The small molecule below binds the protein below.
Small molecule (SMILES): CC(=O)N[C@@H]1[C@@H](O)[C@H](O)[C@@H](CO)O[C@H]1O

Sequence of chain 1.E:
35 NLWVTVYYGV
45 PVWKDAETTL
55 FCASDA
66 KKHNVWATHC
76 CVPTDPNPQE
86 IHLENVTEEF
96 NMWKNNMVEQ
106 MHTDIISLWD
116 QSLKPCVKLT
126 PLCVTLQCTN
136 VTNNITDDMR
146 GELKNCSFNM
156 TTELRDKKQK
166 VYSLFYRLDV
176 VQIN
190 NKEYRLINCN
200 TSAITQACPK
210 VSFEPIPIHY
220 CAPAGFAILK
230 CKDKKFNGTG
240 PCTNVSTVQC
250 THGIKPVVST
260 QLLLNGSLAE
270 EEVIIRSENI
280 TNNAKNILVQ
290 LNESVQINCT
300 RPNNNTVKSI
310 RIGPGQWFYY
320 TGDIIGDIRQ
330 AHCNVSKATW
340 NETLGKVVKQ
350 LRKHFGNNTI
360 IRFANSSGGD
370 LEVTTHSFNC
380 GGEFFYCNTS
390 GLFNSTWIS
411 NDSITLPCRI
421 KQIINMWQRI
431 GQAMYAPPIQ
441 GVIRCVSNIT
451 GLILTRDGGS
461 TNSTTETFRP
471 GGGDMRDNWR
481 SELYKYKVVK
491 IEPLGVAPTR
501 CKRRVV

Binding-site contacts:
Ligand atom O7 contacts residue ASN236 of chain 1.E at 3.7 Å.
Ligand atom O3 contacts residue GLY239 of chain 1.E at 4.3 Å.
Ligand atom O3 contacts residue THR238 of chain 1.E at 3.0 Å (h-bond).
Ligand atom C2 contacts residue ASN236 of chain 1.E at 2.7 Å.
Ligand atom C7 contacts residue ASN236 of chain 1.E at 3.5 Å.
Ligand atom C8 contacts residue PHE235 of chain 1.E at 4.1 Å (hydrophobic).
Ligand atom C1 contacts residue ASN236 of chain 1.E at 1.5 Å.
Ligand atom N2 contacts residue GLY239 of chain 1.E at 4.2 Å.
Ligand atom N2 contacts residue THR238 of chain 1.E at 3.0 Å (h-bond).
Ligand atom C8 contacts residue PRO240 of chain 1.E at 3.6 Å (hydrophobic).
Ligand atom O5 contacts residue ASN236 of chain 1.E at 2.5 Å (h-bond).
Ligand atom C3 contacts residue THR238 of chain 1.E at 3.7 Å.
Ligand atom C7 contacts residue THR238 of chain 1.E at 4.1 Å.
Ligand atom C8 contacts residue GLY239 of chain 1.E at 4.2 Å.
Ligand atom C3 contacts residue ASN236 of chain 1.E at 4.0 Å.
Ligand atom C8 contacts residue ASN236 of chain 1.E at 4.2 Å.
Ligand atom C4 contacts residue ASN236 of chain 1.E at 4.4 Å.
Ligand atom O6 contacts residue ILE279 of chain 1.E at 4.2 Å.
Ligand atom N2 contacts residue ASN236 of chain 1.E at 2.7 Å (h-bond).
Ligand atom C5 contacts residue ASN236 of chain 1.E at 3.8 Å.
Ligand atom C2 contacts residue THR238 of chain 1.E at 3.2 Å.